A protein and the small-molecule ligand that binds it are described below.
Small molecule (SMILES): CC[C@H](C)[C@H](NC(=O)[C@H](Cc1ccc(O)cc1)NC(=O)[C@H](C)[NH3+])C(=O)NCC(=O)N1CCC[C@H]1C(=O)N[C@@H](Cc1ccc(OP(=O)(O)O)cc1)C(=O)N[C@@H](CC(C)C)C(=O)O

Sequence of chain 1.A:
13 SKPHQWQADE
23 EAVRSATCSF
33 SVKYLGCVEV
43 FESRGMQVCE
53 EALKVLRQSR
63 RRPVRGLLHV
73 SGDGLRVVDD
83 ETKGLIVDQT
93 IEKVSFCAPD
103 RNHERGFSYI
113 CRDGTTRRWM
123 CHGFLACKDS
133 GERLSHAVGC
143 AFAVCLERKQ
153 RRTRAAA

Binding-site contacts:
Ligand atom CZ contacts residue GLY141 of chain 1.A at 4.0 Å.
Ligand atom CB contacts residue MET48 of chain 1.A at 4.0 Å (hydrophobic).
Ligand atom CB contacts residue ALA100 of chain 1.A at 4.3 Å (hydrophobic).
Ligand atom CZ contacts residue SER137 of chain 1.A at 4.1 Å.
Ligand atom CE1 contacts residue PRO101 of chain 1.A at 3.9 Å (hydrophobic).
Ligand atom CA contacts residue PHE98 of chain 1.A at 4.3 Å (hydrophobic).
Ligand atom CZ contacts residue ARG156 of chain 1.A at 4.1 Å.
Ligand atom OXT contacts residue ARG153 of chain 1.A at 3.4 Å.
Ligand atom CB contacts residue LEU148 of chain 1.A at 4.2 Å (hydrophobic).
Ligand atom CB contacts residue ARG153 of chain 1.A at 3.3 Å.
Ligand atom CA contacts residue CYS99 of chain 1.A at 3.3 Å (hydrophobic).
Ligand atom CG contacts residue ALA100 of chain 1.A at 3.7 Å (hydrophobic).
Ligand atom O contacts residue PHE98 of chain 1.A at 4.3 Å.
Ligand atom O contacts residue ARG153 of chain 1.A at 3.0 Å.
Ligand atom O contacts residue THR155 of chain 1.A at 3.2 Å (h-bond).
Ligand atom C contacts residue CYS99 of chain 1.A at 3.8 Å (hydrophobic).
Ligand atom CA contacts residue THR155 of chain 1.A at 3.6 Å.
Ligand atom CD contacts residue ALA100 of chain 1.A at 4.2 Å (hydrophobic).
Ligand atom CZ contacts residue PRO101 of chain 1.A at 3.8 Å (hydrophobic).
Ligand atom CD contacts residue CYS99 of chain 1.A at 3.7 Å (hydrophobic).
Ligand atom OH contacts residue ARG156 of chain 1.A at 4.1 Å.
Ligand atom OH contacts residue SER137 of chain 1.A at 3.7 Å.
Ligand atom C contacts residue THR155 of chain 1.A at 4.2 Å.
Ligand atom CE2 contacts residue SER137 of chain 1.A at 3.8 Å.
Ligand atom N contacts residue CYS99 of chain 1.A at 4.0 Å.
Ligand atom CG contacts residue CYS99 of chain 1.A at 4.3 Å (hydrophobic).
Ligand atom CB contacts residue THR155 of chain 1.A at 3.9 Å.
Ligand atom CD2 contacts residue GLY141 of chain 1.A at 4.1 Å.
Ligand atom CA contacts residue ARG153 of chain 1.A at 3.6 Å.
Ligand atom CD2 contacts residue THR155 of chain 1.A at 3.5 Å.
Ligand atom CG1 contacts residue GLY141 of chain 1.A at 4.3 Å.
Ligand atom CD1 contacts residue LYS151 of chain 1.A at 3.6 Å.
Ligand atom CE2 contacts residue GLY141 of chain 1.A at 3.8 Å.
Ligand atom N contacts residue THR155 of chain 1.A at 4.3 Å.
Ligand atom CD1 contacts residue LYS151 of chain 1.A at 3.4 Å.
Ligand atom CG contacts residue PRO101 of chain 1.A at 3.8 Å (hydrophobic).
Ligand atom CG2 contacts residue LEU148 of chain 1.A at 3.0 Å (hydrophobic).
Ligand atom C contacts residue ARG153 of chain 1.A at 3.0 Å.
Ligand atom OH contacts residue PRO101 of chain 1.A at 2.7 Å.
Ligand atom CG2 contacts residue ARG153 of chain 1.A at 4.2 Å.